Sequence of chain 2.A:
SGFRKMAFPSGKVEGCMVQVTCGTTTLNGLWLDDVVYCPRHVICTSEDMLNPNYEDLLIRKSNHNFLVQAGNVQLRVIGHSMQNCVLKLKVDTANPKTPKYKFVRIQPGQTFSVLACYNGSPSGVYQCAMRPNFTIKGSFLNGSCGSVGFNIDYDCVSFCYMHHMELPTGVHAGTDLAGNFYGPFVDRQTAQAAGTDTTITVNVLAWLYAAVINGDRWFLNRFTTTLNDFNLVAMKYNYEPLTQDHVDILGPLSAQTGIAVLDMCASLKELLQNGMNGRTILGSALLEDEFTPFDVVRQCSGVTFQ

The protein below binds the small molecule below.
Small molecule (SMILES): O=C(NC1(C(=O)N[C@@H](CC2CCCCC2)C(=O)N[C@H](CO)C[C@@H]2CCNC2=O)CC1)OCc1ccccc1

Binding-site contacts:
Ligand atom C19 contacts residue LEU141 of chain 1.A at 3.8 Å (hydrophobic).
Ligand atom N23 contacts residue PHE140 of chain 1.A at 3.4 Å (h-bond).
Ligand atom C15 contacts residue HIS164 of chain 1.A at 3.9 Å.
Ligand atom C23 contacts residue ASP187 of chain 1.A at 3.4 Å.
Ligand atom C8 contacts residue CYS145 of chain 1.A at 1.8 Å (hydrophobic).
Ligand atom C2 contacts residue THR190 of chain 1.A at 3.0 Å.
Ligand atom O9 contacts residue GLY143 of chain 1.A at 3.2 Å (h-bond).
Ligand atom O33 contacts residue MET165 of chain 1.A at 3.4 Å.
Ligand atom C23 contacts residue ARG188 of chain 1.A at 3.7 Å.
Ligand atom C24 contacts residue HIS163 of chain 1.A at 3.7 Å.
Ligand atom O26 contacts residue HIS172 of chain 1.A at 3.6 Å.
Ligand atom O8 contacts residue GLU166 of chain 1.A at 3.8 Å.
Ligand atom C17 contacts residue CYS145 of chain 1.A at 2.6 Å (hydrophobic).
Ligand atom N16 contacts residue CYS145 of chain 1.A at 3.0 Å (h-bond).
Ligand atom C18 contacts residue MET49 of chain 1.A at 3.7 Å (hydrophobic).
Ligand atom C23 contacts residue TYR54 of chain 1.A at 3.7 Å (hydrophobic).
Ligand atom O9 contacts residue SER144 of chain 1.A at 3.2 Å (h-bond).
Ligand atom O33 contacts residue GLU166 of chain 1.A at 2.9 Å (salt-bridge).
Ligand atom C9 contacts residue GLU166 of chain 1.A at 3.9 Å.
Ligand atom O9 contacts residue CYS145 of chain 1.A at 2.6 Å (h-bond).
Ligand atom C12 contacts residue GLU166 of chain 1.A at 3.9 Å.
Ligand atom N23 contacts residue GLU166 of chain 1.A at 3.2 Å (salt-bridge).
Ligand atom C10 contacts residue GLU166 of chain 1.A at 3.7 Å.
Ligand atom C2 contacts residue GLN192 of chain 1.A at 3.9 Å.
Ligand atom O26 contacts residue GLU166 of chain 1.A at 3.6 Å.
Ligand atom C19 contacts residue CYS145 of chain 1.A at 3.2 Å (hydrophobic).
Ligand atom C14 contacts residue HIS164 of chain 1.A at 3.9 Å.
Ligand atom C24 contacts residue GLU166 of chain 1.A at 3.6 Å.
Ligand atom C21 contacts residue ASN142 of chain 1.A at 3.8 Å.
Ligand atom O26 contacts residue PHE140 of chain 1.A at 3.4 Å.
Ligand atom C1 contacts residue THR190 of chain 1.A at 3.6 Å.
Ligand atom C7 contacts residue THR190 of chain 1.A at 3.5 Å.
Ligand atom C25 contacts residue ASP187 of chain 1.A at 3.7 Å.
Ligand atom C25 contacts residue ARG188 of chain 1.A at 3.7 Å.
Ligand atom N10 contacts residue GLU166 of chain 1.A at 3.2 Å (salt-bridge).
Ligand atom N16 contacts residue HIS164 of chain 1.A at 3.1 Å (h-bond).
Ligand atom C16 contacts residue MET49 of chain 1.A at 3.6 Å (hydrophobic).
Ligand atom C11 contacts residue GLU166 of chain 1.A at 3.5 Å.
Ligand atom C12 contacts residue MET165 of chain 1.A at 3.9 Å (hydrophobic).
Ligand atom O26 contacts residue HIS163 of chain 1.A at 2.6 Å (h-bond).

Sequence of chain 1.A:
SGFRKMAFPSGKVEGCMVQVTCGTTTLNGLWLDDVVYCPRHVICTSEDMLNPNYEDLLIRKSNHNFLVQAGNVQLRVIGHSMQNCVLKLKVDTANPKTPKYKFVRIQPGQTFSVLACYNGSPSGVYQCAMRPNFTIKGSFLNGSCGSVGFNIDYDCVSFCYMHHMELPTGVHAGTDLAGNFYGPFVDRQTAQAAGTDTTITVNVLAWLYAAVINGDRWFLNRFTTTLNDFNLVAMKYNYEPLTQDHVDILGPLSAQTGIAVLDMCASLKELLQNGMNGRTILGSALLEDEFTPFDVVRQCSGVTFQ